Binding-site contacts:
Ligand atom O3G contacts residue LEU159 of chain 1.B at 3.5 Å.
Ligand atom O3B contacts residue GLY160 of chain 1.B at 2.9 Å (h-bond).
Ligand atom O1A contacts residue LYS163 of chain 1.B at 2.8 Å (salt-bridge).
Ligand atom PB contacts residue MG1 of chain 1.S at 3.5 Å.
Ligand atom PG contacts residue MG1 of chain 1.S at 3.5 Å.
Ligand atom O1A contacts residue THR164 of chain 1.B at 2.7 Å (h-bond).
Ligand atom O1G contacts residue LYS163 of chain 1.B at 3.1 Å.
Ligand atom O2B contacts residue GLY162 of chain 1.B at 3.1 Å (h-bond).
Ligand atom O1G contacts residue GLY160 of chain 1.B at 3.0 Å (h-bond).
Ligand atom O5' contacts residue TRP165 of chain 1.B at 3.6 Å.
Ligand atom O1A contacts residue GLY162 of chain 1.B at 2.8 Å.
Ligand atom O3A contacts residue GLY162 of chain 1.B at 2.9 Å (h-bond).
Ligand atom O3G contacts residue ARG273 of chain 1.B at 2.1 Å (salt-bridge).
Ligand atom C2 contacts residue TYR310 of chain 1.B at 2.7 Å (hydrophobic).
Ligand atom N3 contacts residue ALA127 of chain 1.B at 3.5 Å.
Ligand atom C1' contacts residue SER331 of chain 1.B at 3.1 Å.
Ligand atom O1B contacts residue THR164 of chain 1.B at 2.8 Å (h-bond).
Ligand atom PG contacts residue ARG273 of chain 1.B at 3.2 Å.
Ligand atom O3B contacts residue MG1 of chain 1.S at 3.4 Å.
Ligand atom O3' contacts residue SER331 of chain 1.B at 3.1 Å.
Ligand atom O1B contacts residue MG1 of chain 1.S at 2.3 Å.
Ligand atom O2B contacts residue LYS163 of chain 1.B at 3.0 Å.
Ligand atom O2B contacts residue SER161 of chain 1.B at 3.0 Å (h-bond).
Ligand atom N6 contacts residue ASN130 of chain 1.B at 3.0 Å.
Ligand atom C2 contacts residue ALA127 of chain 1.B at 2.8 Å (hydrophobic).
Ligand atom N1 contacts residue ALA127 of chain 1.B at 3.2 Å.
Ligand atom N3 contacts residue SER331 of chain 1.B at 3.5 Å (h-bond).
Ligand atom PA contacts residue GLY162 of chain 1.B at 3.5 Å.
Ligand atom PB contacts residue GLY160 of chain 1.B at 3.4 Å.
Ligand atom O1G contacts residue LEU159 of chain 1.B at 3.3 Å.
Ligand atom PG contacts residue GLY160 of chain 1.B at 3.4 Å.
Ligand atom N3 contacts residue TYR310 of chain 1.B at 2.7 Å (h-bond).
Ligand atom PB contacts residue GLY162 of chain 1.B at 3.5 Å.
Ligand atom O2B contacts residue GLY160 of chain 1.B at 3.1 Å (h-bond).
Ligand atom O2A contacts residue MG1 of chain 1.S at 3.2 Å.
Ligand atom O1A contacts residue TRP165 of chain 1.B at 2.9 Å (h-bond).
Ligand atom N7 contacts residue ARG133 of chain 1.B at 3.4 Å (salt-bridge).
Ligand atom O2G contacts residue MG1 of chain 1.S at 2.3 Å.
Ligand atom O3A contacts residue GLY160 of chain 1.B at 3.2 Å.
Ligand atom N1 contacts residue ASN130 of chain 1.B at 3.5 Å.

Sequence of chain 1.B:
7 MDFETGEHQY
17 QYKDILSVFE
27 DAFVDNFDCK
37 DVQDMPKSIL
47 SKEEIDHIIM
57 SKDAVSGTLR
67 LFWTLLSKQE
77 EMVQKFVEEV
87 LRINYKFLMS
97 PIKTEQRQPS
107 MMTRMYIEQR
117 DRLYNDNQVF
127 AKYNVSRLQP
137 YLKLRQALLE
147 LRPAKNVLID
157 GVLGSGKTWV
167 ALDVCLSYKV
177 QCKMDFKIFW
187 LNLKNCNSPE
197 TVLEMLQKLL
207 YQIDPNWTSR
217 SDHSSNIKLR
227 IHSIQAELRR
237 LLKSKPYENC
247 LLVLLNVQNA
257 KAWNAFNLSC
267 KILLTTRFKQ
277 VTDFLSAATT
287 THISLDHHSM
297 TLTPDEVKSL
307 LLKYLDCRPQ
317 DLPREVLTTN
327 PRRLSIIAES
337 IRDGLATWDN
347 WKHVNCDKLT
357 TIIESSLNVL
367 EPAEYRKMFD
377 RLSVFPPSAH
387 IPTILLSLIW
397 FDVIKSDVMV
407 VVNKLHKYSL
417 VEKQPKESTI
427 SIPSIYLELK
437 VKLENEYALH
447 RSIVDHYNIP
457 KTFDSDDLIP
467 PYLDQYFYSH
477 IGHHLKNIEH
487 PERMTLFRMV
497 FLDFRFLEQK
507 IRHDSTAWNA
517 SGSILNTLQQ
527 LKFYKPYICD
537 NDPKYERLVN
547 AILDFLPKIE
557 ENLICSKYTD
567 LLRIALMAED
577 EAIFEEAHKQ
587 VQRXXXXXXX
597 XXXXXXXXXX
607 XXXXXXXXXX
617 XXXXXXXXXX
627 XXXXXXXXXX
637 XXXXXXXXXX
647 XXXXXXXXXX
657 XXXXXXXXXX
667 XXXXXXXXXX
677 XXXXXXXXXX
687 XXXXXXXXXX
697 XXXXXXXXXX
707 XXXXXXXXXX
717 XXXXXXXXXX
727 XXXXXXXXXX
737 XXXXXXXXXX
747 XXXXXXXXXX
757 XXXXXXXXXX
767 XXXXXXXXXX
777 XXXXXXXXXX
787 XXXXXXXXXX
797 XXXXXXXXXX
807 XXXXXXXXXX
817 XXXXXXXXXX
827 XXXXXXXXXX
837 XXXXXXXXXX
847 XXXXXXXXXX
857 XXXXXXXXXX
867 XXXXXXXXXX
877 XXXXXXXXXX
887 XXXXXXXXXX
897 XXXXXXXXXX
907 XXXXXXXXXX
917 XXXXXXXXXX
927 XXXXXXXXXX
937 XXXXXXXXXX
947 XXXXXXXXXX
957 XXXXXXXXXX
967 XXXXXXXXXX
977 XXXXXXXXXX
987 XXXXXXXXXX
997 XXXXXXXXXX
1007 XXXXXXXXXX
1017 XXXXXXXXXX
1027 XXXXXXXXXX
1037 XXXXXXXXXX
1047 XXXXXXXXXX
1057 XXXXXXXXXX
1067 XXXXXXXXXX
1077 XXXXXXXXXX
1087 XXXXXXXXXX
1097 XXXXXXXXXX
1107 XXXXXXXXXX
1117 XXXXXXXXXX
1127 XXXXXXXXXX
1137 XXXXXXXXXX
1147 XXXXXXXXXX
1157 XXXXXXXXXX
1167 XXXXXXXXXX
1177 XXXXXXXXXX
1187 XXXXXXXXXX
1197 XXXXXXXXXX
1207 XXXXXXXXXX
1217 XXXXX

This protein binds this small molecule.
Small molecule (SMILES): Nc1ncnc2c1ncn2[C@H]1C[C@H](O)[C@@H](CO[P](=O)(O)O[P](=O)(O)OP(=O)(O)O)O1